Binding-site contacts:
Ligand atom C07 contacts residue THR177 of chain 1.A at 4.1 Å.
Ligand atom C03 contacts residue GLY176 of chain 1.A at 3.8 Å.
Ligand atom O08 contacts residue THR177 of chain 1.A at 3.0 Å (h-bond).
Ligand atom C04 contacts residue LEU48 of chain 1.A at 3.4 Å (hydrophobic).
Ligand atom C02 contacts residue LEU48 of chain 1.A at 3.6 Å (hydrophobic).
Ligand atom C06 contacts residue GLY176 of chain 1.A at 3.6 Å.
Ligand atom C04 contacts residue GLY176 of chain 1.A at 3.8 Å.
Ligand atom C07 contacts residue GLY176 of chain 1.A at 3.7 Å.
Ligand atom C06 contacts residue THR177 of chain 1.A at 4.4 Å.
Ligand atom O05 contacts residue GLY176 of chain 1.A at 3.8 Å.
Ligand atom O05 contacts residue LYS175 of chain 1.A at 3.8 Å.
Ligand atom C06 contacts residue LEU48 of chain 1.A at 3.5 Å (hydrophobic).
Ligand atom C04 contacts residue LYS175 of chain 1.A at 4.0 Å.
Ligand atom C03 contacts residue LEU48 of chain 1.A at 4.0 Å (hydrophobic).
Ligand atom O08 contacts residue GLY176 of chain 1.A at 3.5 Å.
Ligand atom C02 contacts residue GLY176 of chain 1.A at 4.3 Å.

Sequence of chain 1.A:
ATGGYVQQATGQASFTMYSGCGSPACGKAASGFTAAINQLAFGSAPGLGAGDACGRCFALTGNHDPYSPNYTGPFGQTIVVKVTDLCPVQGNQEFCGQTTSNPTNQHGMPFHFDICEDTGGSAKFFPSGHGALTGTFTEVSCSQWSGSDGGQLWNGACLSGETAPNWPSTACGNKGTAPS

This protein binds this small molecule.
Small molecule (SMILES): CC(CCO)CCO